The protein below binds the small molecule below.
Small molecule (SMILES): CC(C)C[C@H](NC(=O)[C@H](C)N)C(=O)N[C@@H](CC(C)C)C(=O)N[C@@H](C)C(=O)N[C@@H](Cc1ccc(O)cc1)C(=O)N[C@@H](CC(C)C)C(=O)N[C@@H](CC(C)C)C(=O)N[C@@H](CC(=O)O)C(=O)N[C@@H](CCCCN)C(=O)O

Sequence of chain 1.A:
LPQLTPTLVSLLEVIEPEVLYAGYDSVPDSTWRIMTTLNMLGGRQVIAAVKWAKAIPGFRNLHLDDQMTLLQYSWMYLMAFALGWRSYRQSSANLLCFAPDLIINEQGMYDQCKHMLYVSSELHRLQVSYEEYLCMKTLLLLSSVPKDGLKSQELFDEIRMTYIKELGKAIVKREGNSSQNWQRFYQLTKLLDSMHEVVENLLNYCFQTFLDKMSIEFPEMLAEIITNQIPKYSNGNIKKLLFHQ

Binding-site contacts:
Ligand atom O contacts residue MET234 of chain 1.A at 4.1 Å.
Ligand atom CG contacts residue GLU237 of chain 1.A at 4.3 Å.
Ligand atom CD1 contacts residue GLU233 of chain 1.A at 3.1 Å.
Ligand atom C contacts residue LYS61 of chain 1.A at 3.9 Å.
Ligand atom CD2 contacts residue PHE66 of chain 1.A at 4.2 Å (hydrophobic).
Ligand atom C contacts residue LYS61 of chain 1.A at 4.1 Å.
Ligand atom N contacts residue MET75 of chain 1.A at 3.9 Å.
Ligand atom OD2 contacts residue LEU71 of chain 1.A at 2.9 Å.
Ligand atom CA contacts residue LYS61 of chain 1.A at 4.0 Å.
Ligand atom CB contacts residue MET234 of chain 1.A at 4.3 Å (hydrophobic).
Ligand atom C contacts residue GLU237 of chain 1.A at 4.3 Å.
Ligand atom O contacts residue LYS61 of chain 1.A at 3.3 Å (salt-bridge).
Ligand atom CD2 contacts residue GLU233 of chain 1.A at 3.4 Å.
Ligand atom CB contacts residue GLU237 of chain 1.A at 3.2 Å.
Ligand atom CB contacts residue LYS61 of chain 1.A at 3.7 Å.
Ligand atom CB contacts residue MET75 of chain 1.A at 3.3 Å (hydrophobic).
Ligand atom CD2 contacts residue MET234 of chain 1.A at 3.2 Å (hydrophobic).
Ligand atom CD2 contacts residue MET75 of chain 1.A at 4.0 Å (hydrophobic).
Ligand atom CA contacts residue MET234 of chain 1.A at 4.2 Å (hydrophobic).
Ligand atom N contacts residue MET234 of chain 1.A at 4.2 Å.
Ligand atom CA contacts residue MET75 of chain 1.A at 3.7 Å (hydrophobic).
Ligand atom CD2 contacts residue ILE54 of chain 1.A at 4.1 Å (hydrophobic).
Ligand atom CD2 contacts residue LEU78 of chain 1.A at 3.7 Å (hydrophobic).
Ligand atom C contacts residue MET234 of chain 1.A at 4.2 Å (hydrophobic).
Ligand atom CD2 contacts residue VAL57 of chain 1.A at 3.7 Å (hydrophobic).
Ligand atom O contacts residue LYS61 of chain 1.A at 3.2 Å (salt-bridge).
Ligand atom CD2 contacts residue GLN79 of chain 1.A at 3.6 Å.
Ligand atom CD2 contacts residue GLN74 of chain 1.A at 3.7 Å.
Ligand atom CD1 contacts residue VAL57 of chain 1.A at 4.1 Å (hydrophobic).
Ligand atom CG contacts residue MET234 of chain 1.A at 4.0 Å (hydrophobic).
Ligand atom CG contacts residue VAL57 of chain 1.A at 3.9 Å (hydrophobic).
Ligand atom CA contacts residue GLU237 of chain 1.A at 3.8 Å.
Ligand atom CD1 contacts residue LEU78 of chain 1.A at 4.3 Å (hydrophobic).
Ligand atom CD1 contacts residue MET75 of chain 1.A at 3.7 Å (hydrophobic).
Ligand atom N contacts residue GLU237 of chain 1.A at 3.3 Å (salt-bridge).
Ligand atom N contacts residue GLU237 of chain 1.A at 3.8 Å.
Ligand atom CA contacts residue LYS61 of chain 1.A at 4.1 Å.
Ligand atom N contacts residue LYS61 of chain 1.A at 3.9 Å.
Ligand atom CG contacts residue GLU233 of chain 1.A at 4.2 Å.
Ligand atom CG contacts residue LEU71 of chain 1.A at 4.1 Å (hydrophobic).